Sequence of chain 1.A:
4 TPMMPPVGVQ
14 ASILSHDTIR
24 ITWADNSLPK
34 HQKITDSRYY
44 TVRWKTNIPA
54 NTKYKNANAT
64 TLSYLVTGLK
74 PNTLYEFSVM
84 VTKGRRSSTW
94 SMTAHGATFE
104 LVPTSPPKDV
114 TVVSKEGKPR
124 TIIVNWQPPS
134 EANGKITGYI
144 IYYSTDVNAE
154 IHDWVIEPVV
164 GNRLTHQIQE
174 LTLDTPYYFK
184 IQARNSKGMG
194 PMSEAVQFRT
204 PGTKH

This protein binds this small molecule.
Small molecule (SMILES): CC(=O)N[C@@H]1[C@@H](O)[C@H](O)[C@@H](CO)O[C@H]1O

Binding-site contacts:
Ligand atom C3 contacts residue ASN61 of chain 1.A at 3.8 Å.
Ligand atom O5 contacts residue ASN61 of chain 1.A at 2.3 Å (h-bond).
Ligand atom C1 contacts residue ASN61 of chain 1.A at 1.4 Å.
Ligand atom N2 contacts residue ASN61 of chain 1.A at 2.9 Å (h-bond).
Ligand atom C6 contacts residue TYR42 of chain 1.A at 3.5 Å (hydrophobic).
Ligand atom O6 contacts residue TYR42 of chain 1.A at 4.5 Å.
Ligand atom C1 contacts residue TYR42 of chain 1.A at 4.2 Å (hydrophobic).
Ligand atom N2 contacts residue ASN59 of chain 1.A at 3.9 Å.
Ligand atom C8 contacts residue ALA60 of chain 1.A at 3.9 Å (hydrophobic).
Ligand atom C5 contacts residue ASN61 of chain 1.A at 3.6 Å.
Ligand atom C7 contacts residue ASN59 of chain 1.A at 4.2 Å.
Ligand atom C8 contacts residue ASN59 of chain 1.A at 3.1 Å.
Ligand atom C2 contacts residue ASN61 of chain 1.A at 2.5 Å.
Ligand atom C7 contacts residue ASN61 of chain 1.A at 3.8 Å.
Ligand atom O5 contacts residue TYR42 of chain 1.A at 3.9 Å.
Ligand atom C4 contacts residue ASN61 of chain 1.A at 4.2 Å.
Ligand atom C5 contacts residue TYR42 of chain 1.A at 3.8 Å (hydrophobic).
Ligand atom O7 contacts residue ASN61 of chain 1.A at 4.1 Å.